Sequence of chain 1.B:
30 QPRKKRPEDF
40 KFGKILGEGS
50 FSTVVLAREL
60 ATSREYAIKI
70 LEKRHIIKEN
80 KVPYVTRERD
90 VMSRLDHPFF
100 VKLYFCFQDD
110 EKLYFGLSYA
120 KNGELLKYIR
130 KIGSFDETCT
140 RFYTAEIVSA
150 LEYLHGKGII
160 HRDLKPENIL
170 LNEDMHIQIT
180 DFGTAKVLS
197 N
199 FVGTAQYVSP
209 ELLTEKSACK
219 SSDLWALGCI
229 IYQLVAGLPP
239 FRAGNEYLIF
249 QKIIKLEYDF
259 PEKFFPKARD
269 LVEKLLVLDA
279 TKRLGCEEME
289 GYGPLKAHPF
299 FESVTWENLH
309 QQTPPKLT

Binding-site contacts:
Ligand atom C29 contacts residue LEU112 of chain 1.B at 4.5 Å (hydrophobic).
Ligand atom O18 contacts residue ARG88 of chain 1.B at 3.1 Å (salt-bridge).
Ligand atom C30 contacts residue LEU112 of chain 1.B at 3.9 Å (hydrophobic).
Ligand atom CL99 contacts residue VAL81 of chain 1.B at 3.8 Å.
Ligand atom SD contacts residue PHE106 of chain 1.B at 3.3 Å (h-bond).
Ligand atom C23 contacts residue LEU112 of chain 1.B at 4.0 Å (hydrophobic).
Ligand atom CL99 contacts residue ILE75 of chain 1.B at 2.9 Å.
Ligand atom C21 contacts residue GLN107 of chain 1.B at 4.1 Å.
Ligand atom C29 contacts residue VAL81 of chain 1.B at 4.4 Å (hydrophobic).
Ligand atom N22 contacts residue LEU112 of chain 1.B at 4.3 Å.
Ligand atom C27 contacts residue ILE76 of chain 1.B at 4.4 Å (hydrophobic).
Ligand atom C25 contacts residue LEU112 of chain 1.B at 4.3 Å (hydrophobic).
Ligand atom C15 contacts residue GLN107 of chain 1.B at 4.3 Å.
Ligand atom O18 contacts residue THR85 of chain 1.B at 4.5 Å.
Ligand atom C26 contacts residue LYS72 of chain 1.B at 3.6 Å.
Ligand atom C1 contacts residue LYS33 of chain 1.B at 3.8 Å.
Ligand atom C28 contacts residue ILE76 of chain 1.B at 3.7 Å (hydrophobic).
Ligand atom SD contacts residue LEU112 of chain 1.B at 3.6 Å.
Ligand atom C29 contacts residue ILE76 of chain 1.B at 4.3 Å (hydrophobic).
Ligand atom C1 contacts residue CYS105 of chain 1.B at 3.1 Å (hydrophobic).
Ligand atom CL99 contacts residue ILE76 of chain 1.B at 4.4 Å.
Ligand atom CL99 contacts residue LYS72 of chain 1.B at 4.2 Å.
Ligand atom C1 contacts residue GLN107 of chain 1.B at 4.2 Å.
Ligand atom C28 contacts residue LYS72 of chain 1.B at 3.4 Å.
Ligand atom C15 contacts residue CYS105 of chain 1.B at 3.5 Å (hydrophobic).
Ligand atom C27 contacts residue LYS72 of chain 1.B at 3.5 Å.
Ligand atom C23 contacts residue THR85 of chain 1.B at 4.3 Å.
Ligand atom C24 contacts residue THR85 of chain 1.B at 3.9 Å.
Ligand atom SD contacts residue LYS33 of chain 1.B at 3.9 Å.
Ligand atom C30 contacts residue VAL84 of chain 1.B at 4.4 Å (hydrophobic).
Ligand atom C17 contacts residue ARG88 of chain 1.B at 4.2 Å.
Ligand atom C15 contacts residue LEU112 of chain 1.B at 3.9 Å (hydrophobic).
Ligand atom C25 contacts residue LYS72 of chain 1.B at 4.3 Å.
Ligand atom C20 contacts residue GLN107 of chain 1.B at 4.0 Å.
Ligand atom CL99 contacts residue VAL84 of chain 1.B at 4.1 Å.
Ligand atom SD contacts residue CYS105 of chain 1.B at 2.0 Å (h-bond).
Ligand atom C15 contacts residue ARG88 of chain 1.B at 4.2 Å.
Ligand atom C29 contacts residue LYS72 of chain 1.B at 4.1 Å.
Ligand atom C23 contacts residue VAL84 of chain 1.B at 4.2 Å (hydrophobic).
Ligand atom SD contacts residue GLN107 of chain 1.B at 4.4 Å.

A protein and the small-molecule ligand that binds it are described below.
Small molecule (SMILES): O=C(CCCS)N1CCN(c2cccc(Cl)c2)CC1